Sequence of chain 1.A:
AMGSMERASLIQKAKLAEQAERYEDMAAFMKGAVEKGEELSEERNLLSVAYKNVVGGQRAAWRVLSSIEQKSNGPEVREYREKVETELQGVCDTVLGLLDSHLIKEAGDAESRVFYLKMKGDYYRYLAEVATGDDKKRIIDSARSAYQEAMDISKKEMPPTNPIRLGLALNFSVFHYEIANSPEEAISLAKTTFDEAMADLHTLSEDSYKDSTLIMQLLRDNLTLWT

Sequence of chain 2.A:
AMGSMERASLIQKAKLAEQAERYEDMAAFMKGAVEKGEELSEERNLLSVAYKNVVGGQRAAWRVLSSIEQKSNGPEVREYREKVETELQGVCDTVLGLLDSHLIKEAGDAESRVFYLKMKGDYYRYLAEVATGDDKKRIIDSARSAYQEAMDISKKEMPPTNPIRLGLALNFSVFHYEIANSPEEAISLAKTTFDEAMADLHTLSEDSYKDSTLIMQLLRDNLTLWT

This protein binds this small molecule.
Small molecule (SMILES): O=Cc1ccc(-n2ccnc2-c2ccccc2)cc1O

Binding-site contacts:
Ligand atom O05 contacts residue LYS14 of chain 2.A at 2.2 Å (salt-bridge).
Ligand atom O05 contacts residue TYR89 of chain 1.A at 3.9 Å.
Ligand atom C14 contacts residue ALA2 of chain 2.A at 4.0 Å (hydrophobic).
Ligand atom O05 contacts residue LYS92 of chain 1.A at 3.8 Å.
Ligand atom C03 contacts residue MET6 of chain 2.A at 4.0 Å (hydrophobic).
Ligand atom C15 contacts residue ALA2 of chain 2.A at 4.5 Å (hydrophobic).
Ligand atom C02 contacts residue MET6 of chain 2.A at 3.6 Å (hydrophobic).
Ligand atom C04 contacts residue GLU88 of chain 1.A at 4.4 Å.
Ligand atom C04 contacts residue LYS14 of chain 2.A at 2.5 Å.
Ligand atom C15 contacts residue MET3 of chain 2.A at 3.8 Å (hydrophobic).
Ligand atom C16 contacts residue LYS92 of chain 1.A at 3.2 Å.
Ligand atom C03 contacts residue LYS14 of chain 2.A at 2.2 Å.
Ligand atom C02 contacts residue GLU88 of chain 1.A at 3.2 Å.
Ligand atom C06 contacts residue LYS14 of chain 2.A at 3.8 Å.
Ligand atom C06 contacts residue LYS92 of chain 1.A at 3.9 Å.
Ligand atom C02 contacts residue LYS14 of chain 2.A at 1.4 Å.
Ligand atom C07 contacts residue LYS14 of chain 2.A at 3.5 Å.
Ligand atom C16 contacts residue MET3 of chain 2.A at 4.0 Å (hydrophobic).
Ligand atom C07 contacts residue MET6 of chain 2.A at 4.3 Å (hydrophobic).
Ligand atom O05 contacts residue PHE30 of chain 2.A at 4.1 Å.
Ligand atom C04 contacts residue LYS92 of chain 1.A at 4.4 Å.
Ligand atom C03 contacts residue GLU88 of chain 1.A at 4.1 Å.
Ligand atom O05 contacts residue GLU88 of chain 1.A at 4.2 Å.
Ligand atom C17 contacts residue LYS92 of chain 1.A at 3.2 Å.
Ligand atom C07 contacts residue GLU88 of chain 1.A at 4.3 Å.